Binding-site contacts:
Ligand atom C2 contacts residue LEU50 of chain 1.A at 3.8 Å (hydrophobic).
Ligand atom C1 contacts residue LEU50 of chain 1.A at 4.0 Å (hydrophobic).
Ligand atom N1 contacts residue VAL105 of chain 1.A at 4.1 Å.
Ligand atom N2 contacts residue GLU122 of chain 1.A at 3.5 Å (salt-bridge).
Ligand atom C3 contacts residue VAL58 of chain 1.A at 3.9 Å (hydrophobic).
Ligand atom C6 contacts residue LEU174 of chain 1.A at 3.4 Å (hydrophobic).
Ligand atom C7 contacts residue VAL124 of chain 1.A at 3.8 Å (hydrophobic).
Ligand atom C5 contacts residue LEU174 of chain 1.A at 3.7 Å (hydrophobic).
Ligand atom C2 contacts residue PHE328 of chain 1.A at 3.6 Å (hydrophobic).
Ligand atom N1 contacts residue VAL124 of chain 1.A at 4.0 Å.
Ligand atom N1 contacts residue GLU122 of chain 1.A at 2.8 Å (salt-bridge).
Ligand atom N2 contacts residue LEU174 of chain 1.A at 3.9 Å.
Ligand atom C7 contacts residue LEU174 of chain 1.A at 3.4 Å (hydrophobic).
Ligand atom C5 contacts residue ALA71 of chain 1.A at 4.1 Å (hydrophobic).
Ligand atom C6 contacts residue ALA71 of chain 1.A at 3.8 Å (hydrophobic).
Ligand atom C8 contacts residue ALA71 of chain 1.A at 4.0 Å (hydrophobic).
Ligand atom O contacts residue TYR123 of chain 1.A at 3.3 Å.
Ligand atom N2 contacts residue THR184 of chain 1.A at 4.0 Å.
Ligand atom C4 contacts residue VAL58 of chain 1.A at 3.7 Å (hydrophobic).
Ligand atom N2 contacts residue VAL105 of chain 1.A at 3.7 Å.
Ligand atom C8 contacts residue LEU174 of chain 1.A at 4.0 Å (hydrophobic).
Ligand atom N2 contacts residue MET121 of chain 1.A at 3.7 Å.
Ligand atom C8 contacts residue THR184 of chain 1.A at 3.2 Å.
Ligand atom C7 contacts residue GLU122 of chain 1.A at 3.9 Å.
Ligand atom CL contacts residue THR184 of chain 1.A at 2.4 Å.
Ligand atom C7 contacts residue ALA71 of chain 1.A at 3.3 Å (hydrophobic).
Ligand atom C5 contacts residue VAL58 of chain 1.A at 3.9 Å (hydrophobic).
Ligand atom N1 contacts residue TYR123 of chain 1.A at 4.2 Å.
Ligand atom O contacts residue ALA71 of chain 1.A at 3.6 Å.
Ligand atom N2 contacts residue ALA71 of chain 1.A at 3.6 Å.
Ligand atom O contacts residue GLU122 of chain 1.A at 4.0 Å.
Ligand atom C1 contacts residue PHE328 of chain 1.A at 3.5 Å (hydrophobic).
Ligand atom C1 contacts residue LEU174 of chain 1.A at 3.9 Å (hydrophobic).
Ligand atom O contacts residue LEU174 of chain 1.A at 3.8 Å.
Ligand atom O contacts residue VAL124 of chain 1.A at 2.9 Å (h-bond).
Ligand atom N1 contacts residue LEU174 of chain 1.A at 3.7 Å.
Ligand atom C4 contacts residue THR184 of chain 1.A at 3.9 Å.
Ligand atom CL contacts residue MET121 of chain 1.A at 3.9 Å.
Ligand atom C5 contacts residue THR184 of chain 1.A at 3.8 Å.
Ligand atom N1 contacts residue ALA71 of chain 1.A at 3.2 Å.

The small molecule below binds the protein below.
Small molecule (SMILES): O=c1[nH]nc(Cl)c2ccccc12

Sequence of chain 1.A:
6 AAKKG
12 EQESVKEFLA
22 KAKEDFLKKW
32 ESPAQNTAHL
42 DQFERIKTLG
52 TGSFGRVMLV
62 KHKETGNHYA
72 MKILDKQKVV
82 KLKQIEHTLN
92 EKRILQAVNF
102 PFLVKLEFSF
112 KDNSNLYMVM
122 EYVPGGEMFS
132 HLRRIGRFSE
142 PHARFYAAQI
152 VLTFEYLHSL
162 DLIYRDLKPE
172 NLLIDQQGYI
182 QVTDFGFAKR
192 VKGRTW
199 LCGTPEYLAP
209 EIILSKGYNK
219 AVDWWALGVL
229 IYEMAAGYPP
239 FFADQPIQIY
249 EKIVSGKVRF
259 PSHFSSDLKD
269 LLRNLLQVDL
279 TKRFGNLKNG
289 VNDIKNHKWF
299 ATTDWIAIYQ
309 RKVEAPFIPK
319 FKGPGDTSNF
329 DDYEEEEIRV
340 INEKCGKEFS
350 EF